This small molecule binds to this protein.
Small molecule (SMILES): CC(=O)N[C@@H]1[C@@H](O)[C@H](O)[C@@H](CO)O[C@H]1O

Binding-site contacts:
Ligand atom C7 contacts residue TRP97 of chain 21.F at 3.3 Å (hydrophobic).
Ligand atom C5 contacts residue ASN269 of chain 21.F at 3.0 Å.
Ligand atom C3 contacts residue ASN269 of chain 21.F at 3.1 Å.
Ligand atom C6 contacts residue ASN269 of chain 21.F at 4.3 Å.
Ligand atom N2 contacts residue ASN269 of chain 21.F at 2.8 Å (h-bond).
Ligand atom C1 contacts residue ASN269 of chain 21.F at 1.4 Å.
Ligand atom O7 contacts residue TRP97 of chain 21.F at 3.8 Å.
Ligand atom O4 contacts residue TRP97 of chain 21.F at 3.8 Å.
Ligand atom O5 contacts residue ASN269 of chain 21.F at 2.4 Å (h-bond).
Ligand atom O3 contacts residue ASN269 of chain 21.F at 4.4 Å.
Ligand atom O3 contacts residue TRP97 of chain 21.F at 2.5 Å (h-bond).
Ligand atom C4 contacts residue ASN269 of chain 21.F at 3.7 Å.
Ligand atom C3 contacts residue TRP97 of chain 21.F at 2.7 Å (hydrophobic).
Ligand atom C2 contacts residue TRP97 of chain 21.F at 3.1 Å (hydrophobic).
Ligand atom C7 contacts residue ASN269 of chain 21.F at 3.5 Å.
Ligand atom N2 contacts residue TRP97 of chain 21.F at 2.4 Å (h-bond).
Ligand atom C8 contacts residue TRP97 of chain 21.F at 4.0 Å (hydrophobic).
Ligand atom O3 contacts residue PRO95 of chain 21.F at 4.4 Å.
Ligand atom C4 contacts residue TRP97 of chain 21.F at 4.1 Å (hydrophobic).
Ligand atom C2 contacts residue ASN269 of chain 21.F at 2.5 Å.
Ligand atom C1 contacts residue TRP97 of chain 21.F at 4.2 Å (hydrophobic).
Ligand atom C8 contacts residue PRO99 of chain 21.F at 3.9 Å (hydrophobic).
Ligand atom O7 contacts residue ASN269 of chain 21.F at 3.4 Å (h-bond).

Sequence of chain 21.F:
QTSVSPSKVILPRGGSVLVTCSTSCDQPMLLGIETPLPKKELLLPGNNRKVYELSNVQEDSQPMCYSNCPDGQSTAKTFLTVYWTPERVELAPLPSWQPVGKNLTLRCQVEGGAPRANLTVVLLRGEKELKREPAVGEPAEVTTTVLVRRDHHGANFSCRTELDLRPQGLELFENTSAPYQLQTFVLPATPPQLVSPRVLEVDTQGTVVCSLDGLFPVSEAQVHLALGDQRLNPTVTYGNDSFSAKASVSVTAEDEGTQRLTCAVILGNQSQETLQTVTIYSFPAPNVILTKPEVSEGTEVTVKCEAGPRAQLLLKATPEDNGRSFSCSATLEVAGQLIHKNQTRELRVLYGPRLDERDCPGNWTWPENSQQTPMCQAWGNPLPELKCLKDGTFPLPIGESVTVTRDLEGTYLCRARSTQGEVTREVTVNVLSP